Sequence of chain 2.D:
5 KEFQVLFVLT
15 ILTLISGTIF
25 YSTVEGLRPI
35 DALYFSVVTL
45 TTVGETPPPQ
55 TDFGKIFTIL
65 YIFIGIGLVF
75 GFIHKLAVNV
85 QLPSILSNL

Binding-site contacts:
Ligand atom N contacts residue SER20 of chain 2.D at 3.9 Å.
Ligand atom N contacts residue PHE61 of chain 2.D at 4.0 Å.
Ligand atom OXT contacts residue PHE61 of chain 2.D at 4.0 Å.
Ligand atom C contacts residue ILE68 of chain 2.D at 4.3 Å (hydrophobic).
Ligand atom C contacts residue PHE61 of chain 2.D at 4.0 Å (hydrophobic).
Ligand atom O contacts residue ILE68 of chain 2.D at 3.3 Å.
Ligand atom OXT contacts residue LEU64 of chain 2.D at 3.8 Å.
Ligand atom CA contacts residue PHE61 of chain 2.D at 3.0 Å (hydrophobic).

The small molecule below binds the protein below.
Small molecule (SMILES): NCC(=O)O